Binding-site contacts:
Ligand atom C2 contacts residue THR244 of chain 1.E at 3.6 Å.
Ligand atom C2 contacts residue GLU188 of chain 1.E at 3.5 Å.
Ligand atom O2 contacts residue ARG210 of chain 1.E at 3.5 Å (salt-bridge).
Ligand atom O4 contacts residue ALA209 of chain 1.E at 4.0 Å.
Ligand atom O2 contacts residue MG1 of chain 1.CA at 4.3 Å.
Ligand atom C1 contacts residue LYS186 of chain 1.E at 3.5 Å.
Ligand atom O1 contacts residue LYS186 of chain 1.E at 3.6 Å.
Ligand atom O3 contacts residue MG1 of chain 1.CA at 2.2 Å.
Ligand atom O2 contacts residue ALA209 of chain 1.E at 3.2 Å.
Ligand atom O1 contacts residue THR244 of chain 1.E at 3.7 Å.
Ligand atom O1 contacts residue ALA209 of chain 1.E at 4.0 Å.
Ligand atom C1 contacts residue GLU188 of chain 1.E at 3.6 Å.
Ligand atom C1 contacts residue THR244 of chain 1.E at 4.1 Å.
Ligand atom O4 contacts residue MG1 of chain 1.CA at 2.4 Å.
Ligand atom O2 contacts residue THR244 of chain 1.E at 2.6 Å (h-bond).
Ligand atom C1 contacts residue ALA209 of chain 1.E at 3.7 Å (hydrophobic).
Ligand atom O1 contacts residue ARG87 of chain 1.E at 4.0 Å.
Ligand atom O3 contacts residue LYS186 of chain 1.E at 2.7 Å (salt-bridge).
Ligand atom O3 contacts residue ALA209 of chain 1.E at 4.2 Å.
Ligand atom C2 contacts residue GLY211 of chain 1.E at 3.8 Å.
Ligand atom O1 contacts residue MET276 of chain 1.E at 4.1 Å.
Ligand atom O1 contacts residue MG1 of chain 1.CA at 4.3 Å.
Ligand atom C2 contacts residue ASP212 of chain 1.E at 3.8 Å.
Ligand atom O4 contacts residue GLY211 of chain 1.E at 3.8 Å.
Ligand atom C2 contacts residue MG1 of chain 1.CA at 3.1 Å.
Ligand atom O2 contacts residue GLU188 of chain 1.E at 4.5 Å.
Ligand atom C2 contacts residue ARG210 of chain 1.E at 4.5 Å.
Ligand atom O4 contacts residue GLU188 of chain 1.E at 2.9 Å (salt-bridge).
Ligand atom O1 contacts residue MET207 of chain 1.E at 4.0 Å.
Ligand atom O3 contacts residue ASP212 of chain 1.E at 4.1 Å.
Ligand atom O2 contacts residue ASP212 of chain 1.E at 3.9 Å.
Ligand atom O4 contacts residue ASP212 of chain 1.E at 2.8 Å (salt-bridge).
Ligand atom C2 contacts residue ALA209 of chain 1.E at 3.5 Å (hydrophobic).
Ligand atom C1 contacts residue MG1 of chain 1.CA at 3.0 Å.
Ligand atom O3 contacts residue GLU188 of chain 1.E at 3.1 Å (salt-bridge).
Ligand atom O2 contacts residue GLY211 of chain 1.E at 2.9 Å (h-bond).

Sequence of chain 1.E:
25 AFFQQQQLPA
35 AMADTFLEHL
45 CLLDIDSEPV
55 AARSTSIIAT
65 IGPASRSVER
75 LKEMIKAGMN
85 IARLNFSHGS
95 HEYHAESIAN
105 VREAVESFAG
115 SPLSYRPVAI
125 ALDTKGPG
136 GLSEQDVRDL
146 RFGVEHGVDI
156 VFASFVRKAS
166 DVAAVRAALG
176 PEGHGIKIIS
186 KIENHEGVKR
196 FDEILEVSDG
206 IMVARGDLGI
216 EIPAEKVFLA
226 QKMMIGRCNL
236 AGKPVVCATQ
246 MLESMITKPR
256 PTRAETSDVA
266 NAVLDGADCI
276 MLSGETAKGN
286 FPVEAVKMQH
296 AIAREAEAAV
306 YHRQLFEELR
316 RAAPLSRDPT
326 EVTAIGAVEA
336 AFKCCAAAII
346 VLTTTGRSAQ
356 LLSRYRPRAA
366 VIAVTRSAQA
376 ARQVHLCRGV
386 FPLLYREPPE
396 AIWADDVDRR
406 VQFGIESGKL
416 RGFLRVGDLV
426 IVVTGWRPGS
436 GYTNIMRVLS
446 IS

This small molecule binds to this protein.
Small molecule (SMILES): O=C([O-])C(=O)[O-]